Sequence of chain 1.A:
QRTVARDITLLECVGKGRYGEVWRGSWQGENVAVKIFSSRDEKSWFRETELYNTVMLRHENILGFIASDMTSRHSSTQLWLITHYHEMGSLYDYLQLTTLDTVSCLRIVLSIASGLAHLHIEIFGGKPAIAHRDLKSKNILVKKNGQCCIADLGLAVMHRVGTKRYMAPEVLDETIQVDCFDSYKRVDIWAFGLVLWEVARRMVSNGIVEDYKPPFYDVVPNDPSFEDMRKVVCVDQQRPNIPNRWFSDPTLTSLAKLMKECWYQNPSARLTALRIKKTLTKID

Binding-site contacts:
Ligand atom O03 contacts residue ARG219 of chain 1.A at 3.3 Å (salt-bridge).
Ligand atom C04 contacts residue LEU99 of chain 1.A at 3.6 Å (hydrophobic).
Ligand atom O01 contacts residue XFV1 of chain 1.N at 3.5 Å.
Ligand atom C05 contacts residue LEU99 of chain 1.A at 3.9 Å (hydrophobic).
Ligand atom C04 contacts residue XFV1 of chain 1.N at 3.9 Å.
Ligand atom S02 contacts residue LEU99 of chain 1.A at 3.9 Å.
Ligand atom O03 contacts residue LEU99 of chain 1.A at 3.3 Å (h-bond).
Ligand atom C06 contacts residue LEU99 of chain 1.A at 4.1 Å (hydrophobic).
Ligand atom S02 contacts residue XFV1 of chain 1.N at 4.1 Å.
Ligand atom O03 contacts residue THR101 of chain 1.A at 3.7 Å.
Ligand atom S02 contacts residue ARG219 of chain 1.A at 4.1 Å.
Ligand atom S02 contacts residue THR100 of chain 1.A at 4.4 Å.
Ligand atom O03 contacts residue THR100 of chain 1.A at 3.2 Å.
Ligand atom O01 contacts residue ARG219 of chain 1.A at 4.1 Å.
Ligand atom C04 contacts residue GLN98 of chain 1.A at 3.7 Å.

A protein and the small-molecule ligand that binds it are described below.
Small molecule (SMILES): O=S1(=O)CCC1